Sequence of chain 1.B:
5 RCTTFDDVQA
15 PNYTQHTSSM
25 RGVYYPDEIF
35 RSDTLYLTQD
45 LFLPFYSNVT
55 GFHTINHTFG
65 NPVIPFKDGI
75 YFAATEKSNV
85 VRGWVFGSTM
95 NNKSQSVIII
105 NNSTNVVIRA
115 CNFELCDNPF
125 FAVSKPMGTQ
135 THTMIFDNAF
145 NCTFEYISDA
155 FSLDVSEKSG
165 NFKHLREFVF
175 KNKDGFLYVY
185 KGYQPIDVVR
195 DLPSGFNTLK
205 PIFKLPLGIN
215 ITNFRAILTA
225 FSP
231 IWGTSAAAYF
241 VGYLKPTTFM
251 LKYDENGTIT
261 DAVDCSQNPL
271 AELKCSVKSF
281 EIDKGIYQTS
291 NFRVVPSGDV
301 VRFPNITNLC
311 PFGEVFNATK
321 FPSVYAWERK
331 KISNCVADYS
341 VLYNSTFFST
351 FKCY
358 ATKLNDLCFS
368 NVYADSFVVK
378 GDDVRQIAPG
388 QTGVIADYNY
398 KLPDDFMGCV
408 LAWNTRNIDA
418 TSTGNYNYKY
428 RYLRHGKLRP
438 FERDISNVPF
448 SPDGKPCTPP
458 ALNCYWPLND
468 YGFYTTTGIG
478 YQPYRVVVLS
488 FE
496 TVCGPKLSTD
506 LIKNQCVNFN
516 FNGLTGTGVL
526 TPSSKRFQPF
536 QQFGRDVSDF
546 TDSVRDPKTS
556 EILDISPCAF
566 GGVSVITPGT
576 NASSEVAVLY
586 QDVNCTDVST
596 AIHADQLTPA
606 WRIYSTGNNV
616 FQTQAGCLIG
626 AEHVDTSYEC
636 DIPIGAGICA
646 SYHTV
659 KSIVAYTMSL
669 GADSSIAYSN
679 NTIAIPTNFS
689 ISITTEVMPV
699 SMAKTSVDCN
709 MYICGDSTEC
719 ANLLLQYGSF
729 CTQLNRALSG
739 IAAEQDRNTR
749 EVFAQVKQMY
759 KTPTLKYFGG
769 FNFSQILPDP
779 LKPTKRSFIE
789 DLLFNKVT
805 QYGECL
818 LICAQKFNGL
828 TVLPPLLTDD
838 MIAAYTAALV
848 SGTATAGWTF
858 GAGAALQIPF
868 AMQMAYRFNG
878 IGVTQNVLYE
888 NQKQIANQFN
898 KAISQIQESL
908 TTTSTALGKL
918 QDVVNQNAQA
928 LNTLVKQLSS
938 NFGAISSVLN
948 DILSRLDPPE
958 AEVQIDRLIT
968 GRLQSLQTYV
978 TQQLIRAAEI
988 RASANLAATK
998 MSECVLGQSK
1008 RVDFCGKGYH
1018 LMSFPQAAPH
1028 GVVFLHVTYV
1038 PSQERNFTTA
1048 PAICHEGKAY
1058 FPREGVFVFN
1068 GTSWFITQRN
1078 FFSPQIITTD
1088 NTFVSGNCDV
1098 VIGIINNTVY

Sequence of chain 1.A:
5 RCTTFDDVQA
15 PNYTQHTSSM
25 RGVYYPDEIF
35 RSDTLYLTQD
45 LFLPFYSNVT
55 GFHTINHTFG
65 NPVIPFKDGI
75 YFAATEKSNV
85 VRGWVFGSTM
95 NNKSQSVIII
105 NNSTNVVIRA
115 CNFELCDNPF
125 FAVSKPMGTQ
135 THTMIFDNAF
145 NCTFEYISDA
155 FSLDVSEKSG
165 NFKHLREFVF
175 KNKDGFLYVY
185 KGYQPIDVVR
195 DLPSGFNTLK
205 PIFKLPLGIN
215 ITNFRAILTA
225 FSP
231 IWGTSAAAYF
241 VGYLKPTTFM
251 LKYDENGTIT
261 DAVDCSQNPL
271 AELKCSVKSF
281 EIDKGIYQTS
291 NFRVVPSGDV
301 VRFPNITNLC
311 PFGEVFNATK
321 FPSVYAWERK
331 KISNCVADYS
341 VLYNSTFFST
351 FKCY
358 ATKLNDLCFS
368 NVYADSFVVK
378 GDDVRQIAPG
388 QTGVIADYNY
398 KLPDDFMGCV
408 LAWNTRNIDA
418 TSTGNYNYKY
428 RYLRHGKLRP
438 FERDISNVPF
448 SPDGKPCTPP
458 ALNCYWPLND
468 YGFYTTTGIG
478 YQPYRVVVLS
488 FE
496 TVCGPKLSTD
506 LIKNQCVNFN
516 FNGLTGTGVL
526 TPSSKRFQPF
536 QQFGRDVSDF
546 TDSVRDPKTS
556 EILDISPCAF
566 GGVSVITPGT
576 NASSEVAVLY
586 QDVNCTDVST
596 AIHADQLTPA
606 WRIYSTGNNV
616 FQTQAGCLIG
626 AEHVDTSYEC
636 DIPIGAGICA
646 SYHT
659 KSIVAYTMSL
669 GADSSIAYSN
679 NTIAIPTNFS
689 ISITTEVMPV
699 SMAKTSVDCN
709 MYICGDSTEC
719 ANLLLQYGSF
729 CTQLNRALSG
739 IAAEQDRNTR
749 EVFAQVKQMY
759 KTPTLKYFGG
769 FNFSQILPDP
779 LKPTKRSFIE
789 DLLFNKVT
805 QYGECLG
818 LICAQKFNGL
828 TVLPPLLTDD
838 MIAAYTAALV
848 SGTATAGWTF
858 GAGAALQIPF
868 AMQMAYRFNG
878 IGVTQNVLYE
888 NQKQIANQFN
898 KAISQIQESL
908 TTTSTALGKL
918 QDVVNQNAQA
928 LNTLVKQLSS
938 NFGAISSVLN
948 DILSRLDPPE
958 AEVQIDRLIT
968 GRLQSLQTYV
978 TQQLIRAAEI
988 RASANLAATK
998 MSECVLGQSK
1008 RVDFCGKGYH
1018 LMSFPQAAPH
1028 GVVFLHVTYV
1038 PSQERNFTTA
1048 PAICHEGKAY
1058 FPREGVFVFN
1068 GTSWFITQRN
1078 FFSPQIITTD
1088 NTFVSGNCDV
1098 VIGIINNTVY

Binding-site contacts:
Ligand atom N2 contacts residue GLU255 of chain 1.B at 3.2 Å (salt-bridge).
Ligand atom C7 contacts residue ASN256 of chain 1.B at 3.9 Å.
Ligand atom C4 contacts residue ASN256 of chain 1.B at 4.3 Å.
Ligand atom O5 contacts residue ASN256 of chain 1.B at 2.4 Å (h-bond).
Ligand atom C2 contacts residue GLU255 of chain 1.B at 4.2 Å.
Ligand atom C1 contacts residue ARG531 of chain 1.A at 4.5 Å.
Ligand atom N2 contacts residue ASN256 of chain 1.B at 2.9 Å (h-bond).
Ligand atom C2 contacts residue ASN256 of chain 1.B at 2.5 Å.
Ligand atom C3 contacts residue GLU255 of chain 1.B at 4.3 Å.
Ligand atom O5 contacts residue ARG531 of chain 1.A at 4.1 Å.
Ligand atom C8 contacts residue GLU255 of chain 1.B at 3.5 Å.
Ligand atom C5 contacts residue ASN256 of chain 1.B at 3.7 Å.
Ligand atom C1 contacts residue ASN256 of chain 1.B at 1.4 Å.
Ligand atom C3 contacts residue ASN256 of chain 1.B at 3.8 Å.
Ligand atom C7 contacts residue GLU255 of chain 1.B at 3.8 Å.

This small molecule binds to this protein.
Small molecule (SMILES): CC(=O)N[C@H]1[C@H](O[C@H]2[C@H](O)[C@@H](NC(C)=O)CO[C@@H]2CO)O[C@H](CO)[C@@H](O[C@@H]2O[C@H](CO)[C@@H](O)[C@H](O)[C@@H]2O)[C@@H]1O